A protein and the small-molecule ligand that binds it are described below.
Small molecule (SMILES): COc1ccc(C[C@H](NC(=O)[C@H](C)NC(=O)CN2CCOCC2)C(=O)N[C@@H](Cc2ccccc2)[C@@H](O)[C@H](C)CO)cc1

Sequence of chain 1.N:
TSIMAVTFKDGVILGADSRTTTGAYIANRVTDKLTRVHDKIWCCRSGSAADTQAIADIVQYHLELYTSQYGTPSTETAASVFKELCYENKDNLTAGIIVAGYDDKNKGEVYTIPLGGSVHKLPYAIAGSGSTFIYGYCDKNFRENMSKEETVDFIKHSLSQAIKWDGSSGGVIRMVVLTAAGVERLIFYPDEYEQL

Sequence of chain 1.H:
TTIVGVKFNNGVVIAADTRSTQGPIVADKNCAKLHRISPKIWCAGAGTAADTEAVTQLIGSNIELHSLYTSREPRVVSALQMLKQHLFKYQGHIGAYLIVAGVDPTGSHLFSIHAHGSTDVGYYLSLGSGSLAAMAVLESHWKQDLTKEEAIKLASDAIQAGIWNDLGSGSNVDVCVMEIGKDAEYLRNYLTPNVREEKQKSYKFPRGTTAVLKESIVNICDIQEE

Binding-site contacts:
Ligand atom N22 contacts residue GLY47 of chain 1.N at 3.1 Å (h-bond).
Ligand atom C8 contacts residue THR1 of chain 1.N at 2.4 Å.
Ligand atom C9 contacts residue LYS33 of chain 1.N at 3.7 Å.
Ligand atom C24 contacts residue GLY47 of chain 1.N at 3.5 Å.
Ligand atom C23 contacts residue GLY47 of chain 1.N at 3.8 Å.
Ligand atom O49 contacts residue THR20 of chain 1.N at 3.4 Å.
Ligand atom O39 contacts residue ALA49 of chain 1.N at 3.2 Å (h-bond).
Ligand atom C1 contacts residue LYS33 of chain 1.N at 3.9 Å.
Ligand atom O45 contacts residue THR94 of chain 1.N at 3.6 Å.
Ligand atom O37 contacts residue THR21 of chain 1.N at 3.8 Å.
Ligand atom N25 contacts residue THR21 of chain 1.N at 3.2 Å (h-bond).
Ligand atom C7 contacts residue THR1 of chain 1.N at 2.6 Å.
Ligand atom C11 contacts residue SER168 of chain 1.N at 3.2 Å.
Ligand atom C27 contacts residue THR21 of chain 1.N at 3.7 Å.
Ligand atom O21 contacts residue SER46 of chain 1.N at 3.7 Å.
Ligand atom C47 contacts residue GLY47 of chain 1.N at 3.6 Å.
Ligand atom O49 contacts residue THR21 of chain 1.N at 3.2 Å (h-bond).
Ligand atom C4 contacts residue THR20 of chain 1.N at 3.2 Å.
Ligand atom C2 contacts residue ARG45 of chain 1.N at 3.1 Å.
Ligand atom C6 contacts residue THR1 of chain 1.N at 3.8 Å.
Ligand atom C4 contacts residue THR31 of chain 1.N at 3.8 Å.
Ligand atom C1 contacts residue ARG45 of chain 1.N at 3.7 Å.
Ligand atom C3 contacts residue THR31 of chain 1.N at 3.7 Å.
Ligand atom C11 contacts residue THR1 of chain 1.N at 2.5 Å.
Ligand atom C47 contacts residue SER48 of chain 1.N at 3.6 Å.
Ligand atom C5 contacts residue THR20 of chain 1.N at 3.5 Å.
Ligand atom N22 contacts residue THR1 of chain 1.N at 3.7 Å.
Ligand atom C10 contacts residue THR1 of chain 1.N at 1.5 Å.
Ligand atom O21 contacts residue GLY47 of chain 1.N at 3.2 Å (h-bond).
Ligand atom C48 contacts residue GLY47 of chain 1.N at 3.4 Å.
Ligand atom C4 contacts residue ALA49 of chain 1.N at 3.7 Å (hydrophobic).
Ligand atom O13 contacts residue THR1 of chain 1.N at 3.0 Å (h-bond).
Ligand atom C3 contacts residue ARG45 of chain 1.N at 3.6 Å.
Ligand atom C11 contacts residue ARG19 of chain 1.N at 3.5 Å.
Ligand atom C12 contacts residue THR1 of chain 1.N at 2.5 Å.
Ligand atom O21 contacts residue THR1 of chain 1.N at 2.3 Å (h-bond).
Ligand atom C41 contacts residue GLY47 of chain 1.N at 3.7 Å.
Ligand atom C8 contacts residue LYS33 of chain 1.N at 3.8 Å.
Ligand atom C9 contacts residue THR1 of chain 1.N at 1.4 Å.
Ligand atom O13 contacts residue SER129 of chain 1.N at 3.9 Å.